The small molecule below binds the protein below.
Small molecule (SMILES): CSC[C@H]1O[C@H](O)[C@H](O)[C@@H]1O

Binding-site contacts:
Ligand atom O1 contacts residue ARG153 of chain 1.B at 3.4 Å (salt-bridge).
Ligand atom C1 contacts residue ASP103 of chain 1.B at 3.3 Å.
Ligand atom C4 contacts residue HIS79 of chain 1.B at 4.1 Å.
Ligand atom O3 contacts residue ARG153 of chain 1.B at 2.9 Å (salt-bridge).
Ligand atom C1 contacts residue PHE29 of chain 1.B at 3.7 Å (hydrophobic).
Ligand atom C5 contacts residue TRP205 of chain 1.B at 3.8 Å (hydrophobic).
Ligand atom C5 contacts residue PHE30 of chain 1.B at 4.0 Å (hydrophobic).
Ligand atom C1 contacts residue GLN116 of chain 1.B at 4.0 Å.
Ligand atom O2 contacts residue GLN116 of chain 1.B at 3.0 Å (h-bond).
Ligand atom S contacts residue PHE147 of chain 1.B at 4.0 Å.
Ligand atom O4 contacts residue ASP103 of chain 1.B at 3.6 Å.
Ligand atom O2 contacts residue PHE29 of chain 1.B at 3.7 Å.
Ligand atom CS contacts residue TRP205 of chain 1.B at 4.0 Å (hydrophobic).
Ligand atom CS contacts residue PHE147 of chain 1.B at 3.8 Å (hydrophobic).
Ligand atom O4 contacts residue PRO149 of chain 1.B at 3.7 Å.
Ligand atom O4 contacts residue PHE30 of chain 1.B at 3.7 Å.
Ligand atom C2 contacts residue ARG153 of chain 1.B at 4.0 Å.
Ligand atom C3 contacts residue TRP205 of chain 1.B at 3.4 Å (hydrophobic).
Ligand atom C3 contacts residue ASP231 of chain 1.B at 3.4 Å.
Ligand atom CS contacts residue VAL176 of chain 1.B at 4.1 Å (hydrophobic).
Ligand atom S contacts residue HIS79 of chain 1.B at 3.6 Å (h-bond).
Ligand atom C2 contacts residue PHE29 of chain 1.B at 3.5 Å (hydrophobic).
Ligand atom O3 contacts residue MET204 of chain 1.B at 3.7 Å.
Ligand atom S contacts residue PRO149 of chain 1.B at 4.2 Å.
Ligand atom S contacts residue LEU150 of chain 1.B at 4.1 Å.
Ligand atom O1 contacts residue HIS79 of chain 1.B at 3.9 Å.
Ligand atom O3 contacts residue ASP231 of chain 1.B at 2.6 Å (salt-bridge).
Ligand atom O2 contacts residue ARG153 of chain 1.B at 3.0 Å (salt-bridge).
Ligand atom C2 contacts residue GLN116 of chain 1.B at 4.0 Å.
Ligand atom C3 contacts residue ARG153 of chain 1.B at 3.8 Å.
Ligand atom O1 contacts residue GLN116 of chain 1.B at 3.3 Å (h-bond).
Ligand atom C4 contacts residue ARG153 of chain 1.B at 3.9 Å.
Ligand atom C1 contacts residue HIS79 of chain 1.B at 3.7 Å.
Ligand atom O4 contacts residue HIS79 of chain 1.B at 3.0 Å (h-bond).
Ligand atom O1 contacts residue PRO149 of chain 1.B at 3.5 Å.
Ligand atom C4 contacts residue PRO149 of chain 1.B at 4.1 Å (hydrophobic).
Ligand atom O3 contacts residue TRP205 of chain 1.B at 3.3 Å.
Ligand atom O1 contacts residue ASP103 of chain 1.B at 2.5 Å (salt-bridge).
Ligand atom O2 contacts residue ASP231 of chain 1.B at 2.6 Å (salt-bridge).
Ligand atom C2 contacts residue ASP231 of chain 1.B at 3.5 Å.

Sequence of chain 1.B:
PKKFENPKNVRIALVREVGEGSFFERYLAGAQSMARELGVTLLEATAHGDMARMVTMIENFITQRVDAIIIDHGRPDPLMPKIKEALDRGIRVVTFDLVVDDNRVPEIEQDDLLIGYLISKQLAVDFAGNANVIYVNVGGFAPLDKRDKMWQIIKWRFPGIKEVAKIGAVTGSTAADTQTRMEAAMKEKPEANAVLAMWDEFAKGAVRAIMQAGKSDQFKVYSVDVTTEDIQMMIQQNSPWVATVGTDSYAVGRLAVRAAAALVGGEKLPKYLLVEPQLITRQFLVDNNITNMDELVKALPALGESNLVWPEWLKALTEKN